The small molecule below binds the protein below.
Small molecule (SMILES): CC(C)C[C@H](NC(=O)[C@H](CS)NC(=O)[C@H](Cc1ccc(O)cc1)NC(=O)CNC(=O)CNC(=O)[C@@H]1CCCN1C(=O)[C@H](CC(N)=O)NC(=O)[C@H](CCC(=O)O)NC(=O)[C@@H](NC(=O)CNC(=O)[C@@H](N)CO)C(C)C)C(=O)O

Binding-site contacts:
Ligand atom OD1 contacts residue GLN71 of chain 1.A at 3.4 Å (h-bond).
Ligand atom OD1 contacts residue TYR157 of chain 1.A at 3.4 Å (h-bond).
Ligand atom O contacts residue HIS156 of chain 1.A at 2.7 Å (h-bond).
Ligand atom CE1 contacts residue ALA153 of chain 1.A at 3.2 Å (hydrophobic).
Ligand atom CB contacts residue TRP168 of chain 1.A at 3.3 Å (hydrophobic).
Ligand atom CB contacts residue SER78 of chain 1.A at 3.3 Å.
Ligand atom OG contacts residue GLU64 of chain 1.A at 3.2 Å (salt-bridge).
Ligand atom CG contacts residue HIS156 of chain 1.A at 3.1 Å.
Ligand atom ND2 contacts residue GLN98 of chain 1.A at 2.7 Å (h-bond).
Ligand atom N contacts residue TYR8 of chain 1.A at 3.4 Å.
Ligand atom N contacts residue TYR172 of chain 1.A at 2.7 Å (h-bond).
Ligand atom O contacts residue TRP148 of chain 1.A at 3.0 Å (h-bond).
Ligand atom CZ contacts residue SER151 of chain 1.A at 3.1 Å.
Ligand atom O contacts residue LYS147 of chain 1.A at 3.0 Å (salt-bridge).
Ligand atom O contacts residue TYR160 of chain 1.A at 2.5 Å (h-bond).
Ligand atom OD1 contacts residue GLN98 of chain 1.A at 3.0 Å (h-bond).
Ligand atom O contacts residue LYS67 of chain 1.A at 2.7 Å (salt-bridge).
Ligand atom OXT contacts residue THR144 of chain 1.A at 2.5 Å (h-bond).
Ligand atom CB contacts residue GLN71 of chain 1.A at 3.4 Å.
Ligand atom OXT contacts residue LYS147 of chain 1.A at 3.4 Å (salt-bridge).
Ligand atom O contacts residue TRP74 of chain 1.A at 3.0 Å (h-bond).
Ligand atom CE2 contacts residue SER151 of chain 1.A at 3.1 Å.
Ligand atom N contacts residue GLN71 of chain 1.A at 2.7 Å (h-bond).
Ligand atom O contacts residue TRP74 of chain 1.A at 3.1 Å (h-bond).
Ligand atom N contacts residue TYR8 of chain 1.A at 2.9 Å (h-bond).
Ligand atom O contacts residue ASN81 of chain 1.A at 2.8 Å (h-bond).
Ligand atom OH contacts residue SER151 of chain 1.A at 2.3 Å (h-bond).
Ligand atom CB contacts residue GLU164 of chain 1.A at 3.4 Å.
Ligand atom C contacts residue LYS147 of chain 1.A at 3.4 Å.
Ligand atom N contacts residue SER78 of chain 1.A at 3.2 Å (h-bond).
Ligand atom C contacts residue TYR85 of chain 1.A at 3.4 Å (hydrophobic).
Ligand atom OXT contacts residue TYR85 of chain 1.A at 2.7 Å (h-bond).
Ligand atom CD1 contacts residue ALA153 of chain 1.A at 3.3 Å (hydrophobic).
Ligand atom CB contacts residue TYR157 of chain 1.A at 3.4 Å (hydrophobic).
Ligand atom CG contacts residue TYR157 of chain 1.A at 3.3 Å (hydrophobic).
Ligand atom N contacts residue GLU64 of chain 1.A at 3.2 Å (salt-bridge).
Ligand atom O contacts residue TYR85 of chain 1.A at 3.3 Å (h-bond).
Ligand atom OG contacts residue LYS67 of chain 1.A at 3.0 Å (salt-bridge).
Ligand atom OG contacts residue GLU164 of chain 1.A at 2.6 Å (salt-bridge).
Ligand atom CD contacts residue TYR157 of chain 1.A at 3.2 Å (hydrophobic).

Sequence of chain 1.A:
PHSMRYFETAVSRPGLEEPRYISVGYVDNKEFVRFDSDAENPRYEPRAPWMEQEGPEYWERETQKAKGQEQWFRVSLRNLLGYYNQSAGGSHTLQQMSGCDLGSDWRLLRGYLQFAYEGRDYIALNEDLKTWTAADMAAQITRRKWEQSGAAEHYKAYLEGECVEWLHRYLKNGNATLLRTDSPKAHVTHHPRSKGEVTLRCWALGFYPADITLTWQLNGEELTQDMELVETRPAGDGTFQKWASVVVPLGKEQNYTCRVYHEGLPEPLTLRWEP